Binding-site contacts:
Ligand atom O6 contacts residue ASN411 of chain 1.I at 4.1 Å.
Ligand atom C3 contacts residue ASN297 of chain 1.I at 3.9 Å.
Ligand atom C8 contacts residue SER335 of chain 1.I at 3.8 Å.
Ligand atom N2 contacts residue GLN295 of chain 1.I at 3.0 Å (h-bond).
Ligand atom O7 contacts residue ASN333 of chain 1.I at 4.3 Å.
Ligand atom C1 contacts residue ASN297 of chain 1.I at 1.5 Å.
Ligand atom C5 contacts residue ARG444 of chain 1.I at 4.2 Å.
Ligand atom C2 contacts residue ASN297 of chain 1.I at 2.5 Å.
Ligand atom O3 contacts residue GLN295 of chain 1.I at 3.9 Å.
Ligand atom O6 contacts residue ARG444 of chain 1.I at 3.2 Å (salt-bridge).
Ligand atom O5 contacts residue ARG444 of chain 1.I at 3.2 Å (salt-bridge).
Ligand atom C8 contacts residue VAL334 of chain 1.I at 3.8 Å (hydrophobic).
Ligand atom C4 contacts residue ASN297 of chain 1.I at 4.4 Å.
Ligand atom C7 contacts residue GLN295 of chain 1.I at 4.0 Å.
Ligand atom C3 contacts residue GLN295 of chain 1.I at 3.4 Å.
Ligand atom O5 contacts residue ASN297 of chain 1.I at 2.4 Å (h-bond).
Ligand atom N2 contacts residue ASN297 of chain 1.I at 3.0 Å (h-bond).
Ligand atom C8 contacts residue ASN297 of chain 1.I at 3.8 Å.
Ligand atom C8 contacts residue ASN333 of chain 1.I at 3.6 Å.
Ligand atom C8 contacts residue GLN295 of chain 1.I at 3.3 Å.
Ligand atom C6 contacts residue ARG444 of chain 1.I at 3.9 Å.
Ligand atom C7 contacts residue ASN297 of chain 1.I at 3.4 Å.
Ligand atom C1 contacts residue ARG444 of chain 1.I at 4.1 Å.
Ligand atom C1 contacts residue GLN295 of chain 1.I at 3.9 Å.
Ligand atom O7 contacts residue ASN297 of chain 1.I at 3.4 Å (h-bond).
Ligand atom C1 contacts residue VAL446 of chain 1.I at 4.5 Å (hydrophobic).
Ligand atom C2 contacts residue GLN295 of chain 1.I at 3.6 Å.
Ligand atom C7 contacts residue ASN333 of chain 1.I at 4.4 Å.
Ligand atom C5 contacts residue ASN297 of chain 1.I at 3.8 Å.

The small molecule below binds the protein below.
Small molecule (SMILES): CC(=O)N[C@H]1[C@H](O[C@H]2[C@H](O)[C@@H](NC(C)=O)CO[C@@H]2CO)O[C@H](CO)[C@@H](O)[C@@H]1O

Sequence of chain 1.I:
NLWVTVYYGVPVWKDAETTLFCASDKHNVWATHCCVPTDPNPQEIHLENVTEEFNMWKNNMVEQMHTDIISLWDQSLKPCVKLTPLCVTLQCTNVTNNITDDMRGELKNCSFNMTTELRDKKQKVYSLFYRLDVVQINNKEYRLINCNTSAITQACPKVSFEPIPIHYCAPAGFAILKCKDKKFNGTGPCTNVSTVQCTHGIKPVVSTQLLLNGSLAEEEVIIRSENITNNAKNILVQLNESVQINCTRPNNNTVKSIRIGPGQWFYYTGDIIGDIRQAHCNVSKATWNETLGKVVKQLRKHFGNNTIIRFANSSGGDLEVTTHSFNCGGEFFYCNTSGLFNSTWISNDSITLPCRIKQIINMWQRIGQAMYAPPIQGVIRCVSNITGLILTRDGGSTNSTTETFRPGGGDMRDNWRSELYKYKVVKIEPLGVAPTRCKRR